Sequence of chain 1.D:
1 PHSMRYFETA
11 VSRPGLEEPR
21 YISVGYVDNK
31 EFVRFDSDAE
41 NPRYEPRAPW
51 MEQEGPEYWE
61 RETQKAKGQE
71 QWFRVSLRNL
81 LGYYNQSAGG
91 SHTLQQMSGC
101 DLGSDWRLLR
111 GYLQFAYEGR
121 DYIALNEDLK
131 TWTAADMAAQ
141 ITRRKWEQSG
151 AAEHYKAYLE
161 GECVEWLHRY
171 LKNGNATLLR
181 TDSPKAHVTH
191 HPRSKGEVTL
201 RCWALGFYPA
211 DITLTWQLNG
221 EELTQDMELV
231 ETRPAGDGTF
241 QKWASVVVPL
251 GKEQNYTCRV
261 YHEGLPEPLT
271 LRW

A small-molecule ligand and the protein it binds are described below.
Small molecule (SMILES): CSCC[C@H](NC(=O)[C@@H](NC(=O)[C@H](C)NC(=O)[C@H](Cc1ccccc1)NC(=O)[C@H](CC(N)=O)NC(=O)[C@H](Cc1ccc(O)cc1)NC(=O)[C@@H](NC(=O)[C@H](C)NC(=O)[C@H](C)N)C(C)C)[C@@H](C)O)C(=O)O

Binding-site contacts:
Ligand atom N contacts residue LYS65 of chain 1.D at 3.0 Å (salt-bridge).
Ligand atom O contacts residue LYS145 of chain 1.D at 2.6 Å (salt-bridge).
Ligand atom OXT contacts residue THR142 of chain 1.D at 2.7 Å (h-bond).
Ligand atom OG1 contacts residue ASN79 of chain 1.D at 3.3 Å (h-bond).
Ligand atom CG contacts residue GLN69 of chain 1.D at 3.4 Å.
Ligand atom CB contacts residue TYR6 of chain 1.D at 3.2 Å (hydrophobic).
Ligand atom N contacts residue TYR6 of chain 1.D at 3.1 Å (h-bond).
Ligand atom CZ contacts residue HIS154 of chain 1.D at 2.9 Å.
Ligand atom CA contacts residue GLU62 of chain 1.D at 3.2 Å.
Ligand atom CE contacts residue PHE115 of chain 1.D at 3.5 Å (hydrophobic).
Ligand atom O contacts residue LYS65 of chain 1.D at 2.8 Å (salt-bridge).
Ligand atom O contacts residue ASN79 of chain 1.D at 3.1 Å (h-bond).
Ligand atom O contacts residue TRP146 of chain 1.D at 2.8 Å (h-bond).
Ligand atom OXT contacts residue TYR83 of chain 1.D at 3.1 Å (h-bond).
Ligand atom CE1 contacts residue HIS154 of chain 1.D at 3.2 Å.
Ligand atom ND2 contacts residue GLN96 of chain 1.D at 2.9 Å (h-bond).
Ligand atom N contacts residue GLN69 of chain 1.D at 2.9 Å (h-bond).
Ligand atom CB contacts residue TYR155 of chain 1.D at 3.4 Å (hydrophobic).
Ligand atom OD1 contacts residue GLN69 of chain 1.D at 3.5 Å (h-bond).
Ligand atom ND2 contacts residue GLN69 of chain 1.D at 3.3 Å (h-bond).
Ligand atom CA contacts residue TRP72 of chain 1.D at 3.4 Å (hydrophobic).
Ligand atom OG1 contacts residue LYS145 of chain 1.D at 2.8 Å (salt-bridge).
Ligand atom N contacts residue TYR155 of chain 1.D at 3.1 Å (h-bond).
Ligand atom O contacts residue TRP72 of chain 1.D at 3.2 Å (h-bond).
Ligand atom CG2 contacts residue SER98 of chain 1.D at 2.7 Å.
Ligand atom O contacts residue TRP146 of chain 1.D at 3.2 Å (h-bond).
Ligand atom O contacts residue TYR6 of chain 1.D at 3.3 Å.
Ligand atom O contacts residue TYR158 of chain 1.D at 2.8 Å (h-bond).
Ligand atom N contacts residue TYR170 of chain 1.D at 2.5 Å (h-bond).
Ligand atom CB contacts residue TRP72 of chain 1.D at 3.3 Å (hydrophobic).
Ligand atom CE contacts residue TRP146 of chain 1.D at 3.4 Å (hydrophobic).
Ligand atom CE2 contacts residue HIS154 of chain 1.D at 3.1 Å.
Ligand atom O contacts residue LYS145 of chain 1.D at 3.2 Å (salt-bridge).
Ligand atom CB contacts residue SER76 of chain 1.D at 3.5 Å.
Ligand atom CE1 contacts residue TYR155 of chain 1.D at 3.4 Å (hydrophobic).
Ligand atom N contacts residue SER76 of chain 1.D at 3.0 Å (h-bond).
Ligand atom CB contacts residue TRP166 of chain 1.D at 3.5 Å (hydrophobic).
Ligand atom OD1 contacts residue GLN96 of chain 1.D at 3.5 Å (h-bond).
Ligand atom N contacts residue GLU62 of chain 1.D at 2.9 Å (salt-bridge).
Ligand atom O contacts residue TRP72 of chain 1.D at 2.8 Å (h-bond).